Sequence of chain 1.A:
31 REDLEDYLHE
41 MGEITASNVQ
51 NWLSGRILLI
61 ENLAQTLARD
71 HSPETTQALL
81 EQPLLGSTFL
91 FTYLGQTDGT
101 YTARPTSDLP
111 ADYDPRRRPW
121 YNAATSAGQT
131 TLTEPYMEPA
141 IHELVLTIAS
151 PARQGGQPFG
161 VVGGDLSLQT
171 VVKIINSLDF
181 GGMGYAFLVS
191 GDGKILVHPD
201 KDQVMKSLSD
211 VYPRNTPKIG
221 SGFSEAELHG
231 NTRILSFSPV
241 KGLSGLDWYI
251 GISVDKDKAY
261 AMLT

A protein and the small-molecule ligand that binds it are described below.
Small molecule (SMILES): NC(=[NH2+])NCCC[C@H](N)C(=O)O

Binding-site contacts:
Ligand atom O contacts residue ARG118 of chain 1.A at 2.9 Å (salt-bridge).
Ligand atom NE contacts residue LEU109 of chain 1.A at 3.8 Å.
Ligand atom CB contacts residue TYR101 of chain 1.A at 3.2 Å (hydrophobic).
Ligand atom OXT contacts residue PRO139 of chain 1.A at 3.2 Å.
Ligand atom OXT contacts residue ARG118 of chain 1.A at 3.0 Å (salt-bridge).
Ligand atom CD contacts residue GLU138 of chain 1.A at 3.2 Å.
Ligand atom N contacts residue TYR136 of chain 1.A at 3.4 Å (h-bond).
Ligand atom CA contacts residue ASP165 of chain 1.A at 3.7 Å.
Ligand atom C contacts residue TRP120 of chain 1.A at 3.5 Å (hydrophobic).
Ligand atom CD contacts residue TYR101 of chain 1.A at 3.5 Å (hydrophobic).
Ligand atom CG contacts residue ASP165 of chain 1.A at 3.2 Å.
Ligand atom O contacts residue TRP120 of chain 1.A at 3.1 Å (h-bond).
Ligand atom C contacts residue PRO139 of chain 1.A at 3.9 Å (hydrophobic).
Ligand atom NH2 contacts residue SER107 of chain 1.A at 3.8 Å.
Ligand atom CA contacts residue TYR93 of chain 1.A at 3.8 Å (hydrophobic).
Ligand atom OXT contacts residue TYR136 of chain 1.A at 3.3 Å.
Ligand atom CB contacts residue GLU138 of chain 1.A at 3.6 Å.
Ligand atom NH1 contacts residue SER107 of chain 1.A at 2.3 Å (h-bond).
Ligand atom CB contacts residue TYR113 of chain 1.A at 3.7 Å (hydrophobic).
Ligand atom N contacts residue ASP165 of chain 1.A at 2.9 Å (salt-bridge).
Ligand atom CZ contacts residue LEU109 of chain 1.A at 3.7 Å (hydrophobic).
Ligand atom NH2 contacts residue ALA103 of chain 1.A at 3.3 Å.
Ligand atom O contacts residue TYR113 of chain 1.A at 2.5 Å (h-bond).
Ligand atom CA contacts residue GLU138 of chain 1.A at 3.9 Å.
Ligand atom C contacts residue ARG118 of chain 1.A at 3.5 Å.
Ligand atom NH1 contacts residue PHE91 of chain 1.A at 3.3 Å.
Ligand atom CG contacts residue TYR93 of chain 1.A at 3.5 Å (hydrophobic).
Ligand atom NE contacts residue TYR101 of chain 1.A at 2.8 Å (h-bond).
Ligand atom CA contacts residue TRP120 of chain 1.A at 3.8 Å (hydrophobic).
Ligand atom NH2 contacts residue TYR101 of chain 1.A at 3.4 Å.
Ligand atom CG contacts residue PHE91 of chain 1.A at 3.7 Å (hydrophobic).
Ligand atom N contacts residue GLU138 of chain 1.A at 3.1 Å (salt-bridge).
Ligand atom CZ contacts residue TYR101 of chain 1.A at 3.7 Å (hydrophobic).
Ligand atom CZ contacts residue SER107 of chain 1.A at 3.3 Å.
Ligand atom NH1 contacts residue PRO105 of chain 1.A at 3.7 Å.
Ligand atom C contacts residue TYR113 of chain 1.A at 3.6 Å (hydrophobic).
Ligand atom CG contacts residue TYR101 of chain 1.A at 3.2 Å (hydrophobic).
Ligand atom CD contacts residue PHE91 of chain 1.A at 3.4 Å (hydrophobic).
Ligand atom NH2 contacts residue LEU109 of chain 1.A at 3.5 Å.
Ligand atom CG contacts residue GLU138 of chain 1.A at 3.4 Å.